A protein and the small-molecule ligand that binds it are described below.
Small molecule (SMILES): CC(=O)N[C@@H]1[C@@H](O)[C@H](O)[C@@H](CO)O[C@H]1O

Sequence of chain 1.G:
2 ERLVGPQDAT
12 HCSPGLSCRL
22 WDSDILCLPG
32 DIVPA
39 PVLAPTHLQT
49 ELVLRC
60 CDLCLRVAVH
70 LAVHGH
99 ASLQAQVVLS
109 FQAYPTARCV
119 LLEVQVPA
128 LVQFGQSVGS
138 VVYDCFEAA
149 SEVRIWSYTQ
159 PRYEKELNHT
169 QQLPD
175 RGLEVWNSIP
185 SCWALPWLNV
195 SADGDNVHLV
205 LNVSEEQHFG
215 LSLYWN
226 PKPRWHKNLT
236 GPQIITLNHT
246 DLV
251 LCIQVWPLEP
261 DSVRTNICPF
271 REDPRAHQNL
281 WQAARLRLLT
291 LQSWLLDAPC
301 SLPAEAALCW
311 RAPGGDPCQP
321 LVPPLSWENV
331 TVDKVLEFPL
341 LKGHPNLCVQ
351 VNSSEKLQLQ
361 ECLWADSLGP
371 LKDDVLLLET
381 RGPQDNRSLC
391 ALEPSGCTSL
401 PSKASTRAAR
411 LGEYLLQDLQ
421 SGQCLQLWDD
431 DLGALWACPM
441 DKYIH

Binding-site contacts:
Ligand atom C2 contacts residue ASN166 of chain 1.G at 2.5 Å.
Ligand atom O7 contacts residue ASN166 of chain 1.G at 4.0 Å.
Ligand atom C5 contacts residue LYS163 of chain 1.G at 4.0 Å.
Ligand atom C5 contacts residue ASN166 of chain 1.G at 3.7 Å.
Ligand atom O5 contacts residue ASN166 of chain 1.G at 2.4 Å (h-bond).
Ligand atom O5 contacts residue LYS163 of chain 1.G at 4.4 Å.
Ligand atom C7 contacts residue ASN166 of chain 1.G at 3.7 Å.
Ligand atom O6 contacts residue LYS163 of chain 1.G at 3.1 Å (salt-bridge).
Ligand atom N2 contacts residue ASN166 of chain 1.G at 2.9 Å (h-bond).
Ligand atom C3 contacts residue ASN166 of chain 1.G at 3.8 Å.
Ligand atom C1 contacts residue ASN166 of chain 1.G at 1.4 Å.
Ligand atom O4 contacts residue LYS163 of chain 1.G at 4.0 Å.
Ligand atom C4 contacts residue ASN166 of chain 1.G at 4.2 Å.
Ligand atom C6 contacts residue GLU164 of chain 1.G at 4.5 Å.
Ligand atom C4 contacts residue LYS163 of chain 1.G at 3.6 Å.
Ligand atom C6 contacts residue LYS163 of chain 1.G at 3.3 Å.